Sequence of chain 1.C:
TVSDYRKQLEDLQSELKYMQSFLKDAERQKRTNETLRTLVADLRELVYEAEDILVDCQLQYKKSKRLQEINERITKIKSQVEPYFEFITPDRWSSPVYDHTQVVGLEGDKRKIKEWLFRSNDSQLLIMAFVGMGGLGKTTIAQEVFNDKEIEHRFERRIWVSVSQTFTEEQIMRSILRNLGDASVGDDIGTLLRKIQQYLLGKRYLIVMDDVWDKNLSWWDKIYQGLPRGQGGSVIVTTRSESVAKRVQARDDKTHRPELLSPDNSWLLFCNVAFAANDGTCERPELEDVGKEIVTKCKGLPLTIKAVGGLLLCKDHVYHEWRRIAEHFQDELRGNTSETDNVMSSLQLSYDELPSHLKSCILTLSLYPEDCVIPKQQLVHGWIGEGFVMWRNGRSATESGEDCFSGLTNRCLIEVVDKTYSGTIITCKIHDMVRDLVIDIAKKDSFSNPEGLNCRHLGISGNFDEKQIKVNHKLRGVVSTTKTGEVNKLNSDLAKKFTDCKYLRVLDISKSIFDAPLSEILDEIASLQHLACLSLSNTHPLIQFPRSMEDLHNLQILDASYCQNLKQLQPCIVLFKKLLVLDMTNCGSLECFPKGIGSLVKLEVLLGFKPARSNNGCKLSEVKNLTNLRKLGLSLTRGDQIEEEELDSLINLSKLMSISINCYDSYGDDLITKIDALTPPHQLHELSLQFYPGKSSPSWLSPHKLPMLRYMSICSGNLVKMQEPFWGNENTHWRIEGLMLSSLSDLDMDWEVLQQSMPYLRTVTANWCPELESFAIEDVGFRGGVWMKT

Binding-site contacts:
Ligand atom O2G contacts residue ARG149 of chain 1.C at 2.8 Å (salt-bridge).
Ligand atom PB contacts residue GLY194 of chain 1.C at 3.5 Å.
Ligand atom O1A contacts residue GLY194 of chain 1.C at 3.4 Å.
Ligand atom N1 contacts residue VAL160 of chain 1.C at 3.6 Å.
Ligand atom O3A contacts residue GLY192 of chain 1.C at 3.6 Å.
Ligand atom N6 contacts residue VAL161 of chain 1.C at 3.2 Å (h-bond).
Ligand atom O2A contacts residue THR196 of chain 1.C at 2.8 Å (h-bond).
Ligand atom O1G contacts residue ARG149 of chain 1.C at 3.3 Å (salt-bridge).
Ligand atom N1 contacts residue VAL161 of chain 1.C at 3.2 Å (h-bond).
Ligand atom O2G contacts residue GLY192 of chain 1.C at 3.6 Å.
Ligand atom O3G contacts residue ARG149 of chain 1.C at 3.5 Å (salt-bridge).
Ligand atom O1G contacts residue LYS195 of chain 1.C at 3.3 Å (salt-bridge).
Ligand atom N1 contacts residue GLN159 of chain 1.C at 3.6 Å (h-bond).
Ligand atom O3B contacts residue LYS195 of chain 1.C at 2.6 Å (salt-bridge).
Ligand atom C2 contacts residue GLN159 of chain 1.C at 3.2 Å.
Ligand atom O2B contacts residue GLY194 of chain 1.C at 2.4 Å (h-bond).
Ligand atom O2B contacts residue LYS195 of chain 1.C at 2.6 Å (salt-bridge).
Ligand atom O1G contacts residue ARG297 of chain 1.C at 2.7 Å (salt-bridge).
Ligand atom PB contacts residue LEU193 of chain 1.C at 3.6 Å.
Ligand atom O1B contacts residue THR196 of chain 1.C at 2.6 Å (h-bond).
Ligand atom PG contacts residue ARG149 of chain 1.C at 3.3 Å.
Ligand atom O1A contacts residue THR197 of chain 1.C at 3.1 Å.
Ligand atom O2B contacts residue LEU193 of chain 1.C at 2.7 Å (h-bond).
Ligand atom O3A contacts residue LEU193 of chain 1.C at 3.6 Å.
Ligand atom C8 contacts residue THR197 of chain 1.C at 3.6 Å.
Ligand atom O1B contacts residue LYS195 of chain 1.C at 3.1 Å (salt-bridge).
Ligand atom O3B contacts residue GLY192 of chain 1.C at 3.2 Å (h-bond).
Ligand atom PG contacts residue LYS195 of chain 1.C at 3.4 Å.
Ligand atom O4' contacts residue PRO359 of chain 1.C at 3.5 Å.
Ligand atom N7 contacts residue GLY194 of chain 1.C at 3.6 Å.
Ligand atom C8 contacts residue PRO359 of chain 1.C at 3.5 Å (hydrophobic).
Ligand atom PA contacts residue THR196 of chain 1.C at 3.2 Å.
Ligand atom PB contacts residue LYS195 of chain 1.C at 3.3 Å.
Ligand atom N6 contacts residue LEU163 of chain 1.C at 3.5 Å.
Ligand atom O1A contacts residue LYS195 of chain 1.C at 3.4 Å (salt-bridge).
Ligand atom N9 contacts residue PRO359 of chain 1.C at 3.4 Å.
Ligand atom O3G contacts residue THR196 of chain 1.C at 3.4 Å.
Ligand atom O1A contacts residue THR196 of chain 1.C at 2.8 Å (h-bond).
Ligand atom N7 contacts residue THR197 of chain 1.C at 3.3 Å (h-bond).
Ligand atom O3' contacts residue LYS363 of chain 1.C at 3.3 Å.

A protein and the small-molecule ligand that binds it are described below.
Small molecule (SMILES): Nc1ncnc2c1ncn2[C@H]1C[C@H](O)[C@@H](CO[P](=O)(O)O[P](=O)(O)OP(=O)(O)O)O1